Binding-site contacts:
Ligand atom CE1 contacts residue PRO438 of chain 4.QA at 3.8 Å (hydrophobic).
Ligand atom CA contacts residue ASN492 of chain 4.QA at 3.3 Å.
Ligand atom CD2 contacts residue PRO438 of chain 4.QA at 4.4 Å (hydrophobic).
Ligand atom C contacts residue ASN492 of chain 4.QA at 4.0 Å.
Ligand atom CG contacts residue PHE496 of chain 4.QA at 4.0 Å (hydrophobic).
Ligand atom CD2 contacts residue ARG442 of chain 4.QA at 3.5 Å.
Ligand atom CG contacts residue ASN492 of chain 4.QA at 4.3 Å.
Ligand atom CZ contacts residue PHE496 of chain 4.QA at 3.9 Å (hydrophobic).
Ligand atom N contacts residue ASN492 of chain 4.QA at 3.3 Å (h-bond).
Ligand atom CD1 contacts residue PHE496 of chain 4.QA at 3.7 Å (hydrophobic).
Ligand atom CE2 contacts residue PRO438 of chain 4.QA at 3.7 Å (hydrophobic).
Ligand atom CE1 contacts residue PHE496 of chain 4.QA at 3.6 Å (hydrophobic).
Ligand atom CD1 contacts residue ASN492 of chain 4.QA at 3.9 Å.
Ligand atom CA contacts residue ARG442 of chain 4.QA at 3.6 Å.
Ligand atom CG contacts residue GLY495 of chain 4.QA at 4.4 Å.
Ligand atom O contacts residue PRO438 of chain 4.QA at 4.0 Å.
Ligand atom N contacts residue SER491 of chain 4.QA at 4.1 Å.
Ligand atom CE1 contacts residue ILE434 of chain 4.QA at 3.9 Å (hydrophobic).
Ligand atom CB contacts residue ASN492 of chain 4.QA at 3.8 Å.
Ligand atom CE2 contacts residue ARG442 of chain 4.QA at 3.6 Å.
Ligand atom C contacts residue ARG442 of chain 4.QA at 4.4 Å.
Ligand atom CZ contacts residue PRO438 of chain 4.QA at 3.4 Å (hydrophobic).
Ligand atom CB contacts residue GLY495 of chain 4.QA at 3.9 Å.
Ligand atom O contacts residue ARG442 of chain 4.QA at 4.3 Å.
Ligand atom O contacts residue ASN492 of chain 4.QA at 4.2 Å.
Ligand atom N contacts residue ARG442 of chain 4.QA at 4.2 Å.
Ligand atom CD1 contacts residue PRO438 of chain 4.QA at 4.4 Å (hydrophobic).
Ligand atom CD1 contacts residue ILE434 of chain 4.QA at 4.1 Å (hydrophobic).
Ligand atom CB contacts residue PHE496 of chain 4.QA at 3.9 Å (hydrophobic).

Sequence of chain 4.QA:
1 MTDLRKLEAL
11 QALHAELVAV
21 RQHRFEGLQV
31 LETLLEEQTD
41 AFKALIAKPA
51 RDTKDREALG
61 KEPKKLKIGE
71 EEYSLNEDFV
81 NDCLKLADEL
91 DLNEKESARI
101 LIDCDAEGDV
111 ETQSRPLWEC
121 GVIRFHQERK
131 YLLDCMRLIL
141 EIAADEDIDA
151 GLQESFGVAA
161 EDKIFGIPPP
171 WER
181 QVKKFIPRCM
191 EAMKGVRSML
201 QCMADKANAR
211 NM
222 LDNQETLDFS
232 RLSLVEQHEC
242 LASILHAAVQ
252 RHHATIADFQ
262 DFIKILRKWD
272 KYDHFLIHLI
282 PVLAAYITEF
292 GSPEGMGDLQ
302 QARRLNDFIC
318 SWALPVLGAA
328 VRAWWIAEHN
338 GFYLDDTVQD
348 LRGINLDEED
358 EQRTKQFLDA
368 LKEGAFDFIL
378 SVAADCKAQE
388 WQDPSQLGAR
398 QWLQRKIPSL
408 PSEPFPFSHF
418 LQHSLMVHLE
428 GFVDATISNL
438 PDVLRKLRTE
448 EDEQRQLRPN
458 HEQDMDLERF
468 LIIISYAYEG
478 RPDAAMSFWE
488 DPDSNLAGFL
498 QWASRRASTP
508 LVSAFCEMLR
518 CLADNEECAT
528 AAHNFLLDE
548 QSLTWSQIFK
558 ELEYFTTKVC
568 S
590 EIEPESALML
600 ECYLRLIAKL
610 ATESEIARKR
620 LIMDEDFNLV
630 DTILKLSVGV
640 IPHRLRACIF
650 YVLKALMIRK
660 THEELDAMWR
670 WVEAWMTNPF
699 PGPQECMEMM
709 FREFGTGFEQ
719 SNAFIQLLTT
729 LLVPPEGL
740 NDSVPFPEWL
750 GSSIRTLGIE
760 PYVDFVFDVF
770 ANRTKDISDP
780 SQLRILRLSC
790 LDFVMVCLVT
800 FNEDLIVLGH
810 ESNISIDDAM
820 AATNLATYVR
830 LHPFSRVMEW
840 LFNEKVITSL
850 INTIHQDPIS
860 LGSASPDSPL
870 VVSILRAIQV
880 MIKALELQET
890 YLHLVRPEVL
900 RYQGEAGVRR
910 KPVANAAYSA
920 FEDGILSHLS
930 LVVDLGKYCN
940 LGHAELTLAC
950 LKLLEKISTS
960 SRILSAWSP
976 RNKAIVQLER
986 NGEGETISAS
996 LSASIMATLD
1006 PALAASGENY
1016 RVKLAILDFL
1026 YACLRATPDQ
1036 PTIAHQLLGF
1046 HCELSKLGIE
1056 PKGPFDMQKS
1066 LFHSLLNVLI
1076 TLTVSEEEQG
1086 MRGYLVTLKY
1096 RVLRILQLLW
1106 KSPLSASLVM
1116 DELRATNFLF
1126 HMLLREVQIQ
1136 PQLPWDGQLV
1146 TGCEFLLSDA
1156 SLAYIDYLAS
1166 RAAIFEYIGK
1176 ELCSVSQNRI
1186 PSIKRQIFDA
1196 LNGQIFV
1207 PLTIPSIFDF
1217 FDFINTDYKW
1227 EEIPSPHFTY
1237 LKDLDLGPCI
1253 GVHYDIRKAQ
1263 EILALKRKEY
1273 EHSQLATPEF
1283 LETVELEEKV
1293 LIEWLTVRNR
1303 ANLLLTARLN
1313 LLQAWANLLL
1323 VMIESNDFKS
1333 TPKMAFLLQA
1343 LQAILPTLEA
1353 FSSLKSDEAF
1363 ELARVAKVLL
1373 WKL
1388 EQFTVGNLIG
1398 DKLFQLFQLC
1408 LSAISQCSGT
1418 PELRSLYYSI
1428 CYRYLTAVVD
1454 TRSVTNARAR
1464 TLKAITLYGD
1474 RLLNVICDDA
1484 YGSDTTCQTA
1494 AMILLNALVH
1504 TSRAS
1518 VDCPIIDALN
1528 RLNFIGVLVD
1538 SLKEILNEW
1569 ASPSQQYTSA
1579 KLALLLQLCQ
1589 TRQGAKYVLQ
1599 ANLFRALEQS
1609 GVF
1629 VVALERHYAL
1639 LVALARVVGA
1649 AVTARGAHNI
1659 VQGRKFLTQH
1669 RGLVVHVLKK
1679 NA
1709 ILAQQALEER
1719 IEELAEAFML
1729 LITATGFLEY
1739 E

The small molecule below binds the protein below.
Small molecule (SMILES): N[C@@H](Cc1ccccc1)C(=O)NCC=O